Binding-site contacts:
Ligand atom C2 contacts residue ASN703 of chain 1.A at 2.5 Å.
Ligand atom C8 contacts residue ASN703 of chain 1.A at 4.0 Å.
Ligand atom O7 contacts residue ASN703 of chain 1.A at 3.5 Å (h-bond).
Ligand atom C7 contacts residue ASN703 of chain 1.A at 3.2 Å.
Ligand atom C5 contacts residue ASN703 of chain 1.A at 3.7 Å.
Ligand atom C4 contacts residue ASN703 of chain 1.A at 4.2 Å.
Ligand atom C1 contacts residue ASN703 of chain 1.A at 1.4 Å.
Ligand atom O7 contacts residue ASP790 of chain 1.B at 4.0 Å.
Ligand atom C3 contacts residue ASN703 of chain 1.A at 3.8 Å.
Ligand atom N2 contacts residue ASN703 of chain 1.A at 2.9 Å (h-bond).
Ligand atom O7 contacts residue ILE1124 of chain 1.A at 4.4 Å.
Ligand atom C8 contacts residue GLY1125 of chain 1.A at 4.2 Å.
Ligand atom O5 contacts residue LYS789 of chain 1.B at 4.5 Å.
Ligand atom C8 contacts residue ILE1124 of chain 1.A at 4.3 Å (hydrophobic).
Ligand atom O5 contacts residue ASN703 of chain 1.A at 2.4 Å (h-bond).

This small molecule binds to this protein.
Small molecule (SMILES): CC(=O)N[C@@H]1[C@@H](O)[C@H](O)[C@@H](CO)O[C@H]1O

Sequence of chain 1.A:
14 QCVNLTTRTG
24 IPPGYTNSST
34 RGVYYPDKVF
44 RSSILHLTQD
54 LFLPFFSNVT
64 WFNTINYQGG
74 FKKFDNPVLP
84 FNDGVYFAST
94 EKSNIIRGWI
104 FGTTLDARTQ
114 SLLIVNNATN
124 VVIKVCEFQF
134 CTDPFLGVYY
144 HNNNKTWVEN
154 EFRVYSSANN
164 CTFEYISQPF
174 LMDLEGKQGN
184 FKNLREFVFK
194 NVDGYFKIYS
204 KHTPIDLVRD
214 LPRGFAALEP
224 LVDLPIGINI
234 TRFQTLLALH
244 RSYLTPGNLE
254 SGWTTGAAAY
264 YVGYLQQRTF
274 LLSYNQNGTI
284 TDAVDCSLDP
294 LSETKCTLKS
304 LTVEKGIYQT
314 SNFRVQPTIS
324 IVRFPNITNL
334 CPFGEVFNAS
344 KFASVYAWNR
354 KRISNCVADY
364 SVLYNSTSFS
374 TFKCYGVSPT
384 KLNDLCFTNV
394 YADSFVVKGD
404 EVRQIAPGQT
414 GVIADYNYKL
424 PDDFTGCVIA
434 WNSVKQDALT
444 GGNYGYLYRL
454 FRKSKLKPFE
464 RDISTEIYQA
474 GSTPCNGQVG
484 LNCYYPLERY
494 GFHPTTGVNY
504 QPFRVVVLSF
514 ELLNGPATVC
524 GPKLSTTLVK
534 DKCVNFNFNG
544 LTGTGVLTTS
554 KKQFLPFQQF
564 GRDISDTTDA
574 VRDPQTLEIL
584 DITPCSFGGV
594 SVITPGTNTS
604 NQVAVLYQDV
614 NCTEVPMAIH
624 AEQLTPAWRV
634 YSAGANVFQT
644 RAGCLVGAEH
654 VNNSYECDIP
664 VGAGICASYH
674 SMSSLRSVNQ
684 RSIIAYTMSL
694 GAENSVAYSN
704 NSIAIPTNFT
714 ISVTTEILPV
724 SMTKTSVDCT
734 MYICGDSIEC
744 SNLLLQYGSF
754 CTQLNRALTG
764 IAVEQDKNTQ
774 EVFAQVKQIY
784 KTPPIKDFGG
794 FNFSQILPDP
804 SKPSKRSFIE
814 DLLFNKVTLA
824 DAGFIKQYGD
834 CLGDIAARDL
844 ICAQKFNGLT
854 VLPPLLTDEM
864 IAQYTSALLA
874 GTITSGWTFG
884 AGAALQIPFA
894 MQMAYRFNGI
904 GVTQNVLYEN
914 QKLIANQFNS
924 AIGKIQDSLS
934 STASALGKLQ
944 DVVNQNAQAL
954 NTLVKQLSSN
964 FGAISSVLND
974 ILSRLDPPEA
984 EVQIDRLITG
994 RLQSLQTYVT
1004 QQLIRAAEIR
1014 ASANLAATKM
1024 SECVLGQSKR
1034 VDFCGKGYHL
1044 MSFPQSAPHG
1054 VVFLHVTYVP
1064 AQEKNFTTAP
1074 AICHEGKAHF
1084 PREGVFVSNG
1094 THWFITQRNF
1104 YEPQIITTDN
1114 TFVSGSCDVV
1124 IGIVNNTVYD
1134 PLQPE

Sequence of chain 1.B:
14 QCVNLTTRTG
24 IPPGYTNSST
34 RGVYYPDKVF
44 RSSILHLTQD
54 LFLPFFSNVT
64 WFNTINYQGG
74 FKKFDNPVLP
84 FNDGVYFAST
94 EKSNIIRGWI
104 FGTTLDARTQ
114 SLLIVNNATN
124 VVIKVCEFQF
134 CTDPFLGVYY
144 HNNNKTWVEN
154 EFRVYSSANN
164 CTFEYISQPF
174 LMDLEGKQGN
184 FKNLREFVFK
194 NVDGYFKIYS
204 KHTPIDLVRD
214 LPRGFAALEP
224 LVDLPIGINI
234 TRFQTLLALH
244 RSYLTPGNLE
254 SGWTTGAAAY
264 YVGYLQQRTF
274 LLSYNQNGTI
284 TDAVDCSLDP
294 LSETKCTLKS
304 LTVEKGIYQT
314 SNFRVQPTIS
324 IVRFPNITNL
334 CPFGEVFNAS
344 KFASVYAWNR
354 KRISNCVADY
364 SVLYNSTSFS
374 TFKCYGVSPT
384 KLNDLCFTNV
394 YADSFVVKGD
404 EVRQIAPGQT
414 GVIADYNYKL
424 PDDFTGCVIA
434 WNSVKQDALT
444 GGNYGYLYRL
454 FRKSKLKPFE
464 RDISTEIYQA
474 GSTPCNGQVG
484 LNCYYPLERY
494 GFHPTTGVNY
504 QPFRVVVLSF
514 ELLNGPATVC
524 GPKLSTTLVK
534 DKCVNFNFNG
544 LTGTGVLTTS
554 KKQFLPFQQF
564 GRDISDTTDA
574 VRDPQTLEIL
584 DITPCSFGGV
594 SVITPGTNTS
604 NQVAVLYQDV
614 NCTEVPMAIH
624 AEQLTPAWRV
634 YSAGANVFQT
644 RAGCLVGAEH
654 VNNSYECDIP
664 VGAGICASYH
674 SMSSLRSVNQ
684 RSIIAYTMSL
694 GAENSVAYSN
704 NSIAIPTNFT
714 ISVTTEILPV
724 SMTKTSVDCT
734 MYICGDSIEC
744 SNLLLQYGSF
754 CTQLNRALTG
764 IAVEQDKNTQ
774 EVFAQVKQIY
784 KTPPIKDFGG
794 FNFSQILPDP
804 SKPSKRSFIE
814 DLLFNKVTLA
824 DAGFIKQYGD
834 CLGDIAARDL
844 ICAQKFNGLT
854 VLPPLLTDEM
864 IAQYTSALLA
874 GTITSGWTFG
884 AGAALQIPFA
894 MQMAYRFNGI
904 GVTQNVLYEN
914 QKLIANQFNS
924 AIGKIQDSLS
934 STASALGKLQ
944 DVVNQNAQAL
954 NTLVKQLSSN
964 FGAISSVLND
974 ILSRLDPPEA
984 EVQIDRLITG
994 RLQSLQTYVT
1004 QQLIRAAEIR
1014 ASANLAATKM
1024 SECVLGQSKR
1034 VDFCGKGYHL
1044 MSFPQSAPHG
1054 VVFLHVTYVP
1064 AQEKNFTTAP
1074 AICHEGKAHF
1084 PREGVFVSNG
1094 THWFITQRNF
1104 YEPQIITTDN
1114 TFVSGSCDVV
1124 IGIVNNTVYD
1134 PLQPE